A small-molecule ligand and the protein it binds are described below.
Small molecule (SMILES): Cc1cc(Br)ccc1O

Binding-site contacts:
Ligand atom C5 contacts residue VAL59 of chain 1.B at 3.6 Å (hydrophobic).
Ligand atom C6 contacts residue PHE21 of chain 1.B at 3.8 Å (hydrophobic).
Ligand atom O1 contacts residue PHE21 of chain 1.B at 3.4 Å.
Ligand atom BR1 contacts residue MET63 of chain 1.B at 4.5 Å.
Ligand atom C1 contacts residue HEM1 of chain 1.O at 3.4 Å.
Ligand atom O1 contacts residue HIS55 of chain 1.B at 2.5 Å (h-bond).
Ligand atom C7 contacts residue PHE21 of chain 1.B at 3.7 Å (hydrophobic).
Ligand atom BR1 contacts residue ALA17 of chain 1.B at 3.9 Å.
Ligand atom C1 contacts residue PHE21 of chain 1.B at 3.9 Å (hydrophobic).
Ligand atom C5 contacts residue PHE21 of chain 1.B at 3.6 Å (hydrophobic).
Ligand atom C6 contacts residue VAL59 of chain 1.B at 3.5 Å (hydrophobic).
Ligand atom C2 contacts residue LEU100 of chain 1.B at 4.3 Å (hydrophobic).
Ligand atom C5 contacts residue ALA17 of chain 1.B at 4.5 Å (hydrophobic).
Ligand atom C2 contacts residue PHE21 of chain 1.B at 3.4 Å (hydrophobic).
Ligand atom C3 contacts residue HIS55 of chain 1.B at 3.3 Å.
Ligand atom O1 contacts residue HEM1 of chain 1.O at 4.5 Å.
Ligand atom C4 contacts residue VAL59 of chain 1.B at 3.5 Å (hydrophobic).
Ligand atom C4 contacts residue PHE21 of chain 1.B at 3.6 Å (hydrophobic).
Ligand atom C4 contacts residue HIS55 of chain 1.B at 3.3 Å.
Ligand atom BR1 contacts residue ILE20 of chain 1.B at 4.3 Å.
Ligand atom C2 contacts residue VAL59 of chain 1.B at 3.7 Å (hydrophobic).
Ligand atom BR1 contacts residue PHE60 of chain 1.B at 3.7 Å.
Ligand atom C4 contacts residue THR56 of chain 1.B at 3.8 Å.
Ligand atom C5 contacts residue THR56 of chain 1.B at 3.7 Å.
Ligand atom C3 contacts residue VAL59 of chain 1.B at 3.7 Å (hydrophobic).
Ligand atom C1 contacts residue PHE24 of chain 1.B at 4.4 Å (hydrophobic).
Ligand atom O1 contacts residue PHE35 of chain 1.B at 3.4 Å.
Ligand atom BR1 contacts residue VAL59 of chain 1.B at 4.5 Å.
Ligand atom C7 contacts residue LEU100 of chain 1.B at 3.7 Å (hydrophobic).
Ligand atom C1 contacts residue PHE35 of chain 1.B at 4.2 Å (hydrophobic).
Ligand atom BR1 contacts residue PHE21 of chain 1.B at 4.3 Å.
Ligand atom C1 contacts residue LEU100 of chain 1.B at 3.9 Å (hydrophobic).
Ligand atom C7 contacts residue VAL59 of chain 1.B at 3.6 Å (hydrophobic).
Ligand atom O1 contacts residue VAL59 of chain 1.B at 3.9 Å.
Ligand atom C3 contacts residue PHE21 of chain 1.B at 3.3 Å (hydrophobic).
Ligand atom BR1 contacts residue LEU100 of chain 1.B at 4.5 Å.

Sequence of chain 1.B:
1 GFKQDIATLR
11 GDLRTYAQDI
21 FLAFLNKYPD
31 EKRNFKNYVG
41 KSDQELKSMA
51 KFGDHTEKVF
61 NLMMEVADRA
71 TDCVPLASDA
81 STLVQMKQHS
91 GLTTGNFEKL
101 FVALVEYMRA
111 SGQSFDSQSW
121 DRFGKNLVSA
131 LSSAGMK